This small molecule binds to this protein.
Small molecule (SMILES): CO[P](=O)(O)O[C@H]1[C@@H](O)[C@H](n2ccc(=O)[nH]c2=O)O[C@@H]1COP(=O)(O)O

Sequence of chain 35.A:
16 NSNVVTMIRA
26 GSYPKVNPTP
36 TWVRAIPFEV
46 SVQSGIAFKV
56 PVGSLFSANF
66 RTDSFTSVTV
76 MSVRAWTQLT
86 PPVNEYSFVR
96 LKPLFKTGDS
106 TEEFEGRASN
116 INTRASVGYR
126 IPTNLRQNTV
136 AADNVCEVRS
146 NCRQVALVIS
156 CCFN

Sequence of chain 49.A:
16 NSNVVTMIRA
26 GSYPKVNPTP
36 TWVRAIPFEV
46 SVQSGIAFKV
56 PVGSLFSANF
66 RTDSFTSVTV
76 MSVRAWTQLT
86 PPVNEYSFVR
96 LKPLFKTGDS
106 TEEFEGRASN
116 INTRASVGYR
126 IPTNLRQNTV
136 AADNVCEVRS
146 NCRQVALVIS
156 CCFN

Binding-site contacts:
Ligand atom C4 contacts residue SER17 of chain 35.A at 4.1 Å.
Ligand atom C1' contacts residue ARG125 of chain 49.A at 4.2 Å.
Ligand atom OP3 contacts residue ARG125 of chain 49.A at 2.8 Å.
Ligand atom C5' contacts residue ARG131 of chain 49.A at 3.2 Å.
Ligand atom O2 contacts residue ARG125 of chain 49.A at 3.9 Å.
Ligand atom OP2 contacts residue ILE23 of chain 35.A at 4.5 Å.
Ligand atom OP2 contacts residue ARG131 of chain 49.A at 3.7 Å.
Ligand atom P contacts residue ARG125 of chain 49.A at 3.7 Å.
Ligand atom C6 contacts residue ARG125 of chain 49.A at 3.5 Å.
Ligand atom N3 contacts residue ASN16 of chain 35.A at 2.9 Å (h-bond).
Ligand atom C5 contacts residue ARG125 of chain 49.A at 3.5 Å.
Ligand atom C3' contacts residue ARG125 of chain 49.A at 3.3 Å.
Ligand atom N3 contacts residue SER17 of chain 35.A at 4.3 Å.
Ligand atom C2' contacts residue ARG125 of chain 49.A at 3.6 Å.
Ligand atom O4 contacts residue ARG125 of chain 49.A at 3.8 Å.
Ligand atom O5' contacts residue ARG125 of chain 49.A at 3.0 Å (salt-bridge).
Ligand atom C5' contacts residue MET76 of chain 49.A at 4.3 Å (hydrophobic).
Ligand atom C2 contacts residue ASN16 of chain 35.A at 3.0 Å.
Ligand atom OP1 contacts residue ARG125 of chain 49.A at 2.9 Å (salt-bridge).
Ligand atom O4 contacts residue THR21 of chain 35.A at 3.9 Å.
Ligand atom C5' contacts residue ARG125 of chain 49.A at 4.1 Å.
Ligand atom OP1 contacts residue ILE23 of chain 35.A at 4.0 Å.
Ligand atom O2 contacts residue ASN16 of chain 35.A at 2.5 Å (h-bond).
Ligand atom P contacts residue ILE23 of chain 35.A at 4.4 Å.
Ligand atom O3' contacts residue ARG125 of chain 49.A at 4.0 Å.
Ligand atom N3 contacts residue ARG125 of chain 49.A at 3.6 Å (salt-bridge).
Ligand atom OP3 contacts residue ILE23 of chain 35.A at 4.2 Å.
Ligand atom P contacts residue ARG131 of chain 49.A at 3.5 Å.
Ligand atom C4 contacts residue ASN16 of chain 35.A at 4.1 Å.
Ligand atom N1 contacts residue ASN16 of chain 35.A at 4.4 Å.
Ligand atom N1 contacts residue ARG125 of chain 49.A at 3.7 Å.
Ligand atom C5' contacts residue SER77 of chain 49.A at 4.4 Å.
Ligand atom O4 contacts residue SER17 of chain 35.A at 3.2 Å.
Ligand atom C5 contacts residue THR21 of chain 35.A at 4.3 Å.
Ligand atom OP2 contacts residue SER77 of chain 49.A at 4.1 Å.
Ligand atom C2 contacts residue ARG125 of chain 49.A at 3.8 Å.
Ligand atom C4 contacts residue ARG125 of chain 49.A at 3.5 Å.
Ligand atom O5' contacts residue ARG131 of chain 49.A at 2.6 Å (salt-bridge).
Ligand atom C4' contacts residue ARG125 of chain 49.A at 4.4 Å.
Ligand atom OP1 contacts residue ARG131 of chain 49.A at 3.4 Å (salt-bridge).